Binding-site contacts:
Ligand atom CAY contacts residue ALA178 of chain 1.A at 3.4 Å (hydrophobic).
Ligand atom CAN contacts residue THR63 of chain 1.A at 3.6 Å.
Ligand atom CA contacts residue ARG176 of chain 1.A at 3.5 Å.
Ligand atom CAX contacts residue ALA178 of chain 1.A at 3.7 Å (hydrophobic).
Ligand atom CBE contacts residue ARG176 of chain 1.A at 3.7 Å.
Ligand atom CBF contacts residue ARG176 of chain 1.A at 3.5 Å.
Ligand atom CAP contacts residue GLY158 of chain 1.A at 3.2 Å.
Ligand atom CAI contacts residue HIS78 of chain 1.A at 3.8 Å.
Ligand atom NAF contacts residue SER180 of chain 1.A at 3.2 Å (h-bond).
Ligand atom C contacts residue ARG176 of chain 1.A at 3.6 Å.
Ligand atom OBS contacts residue SER160 of chain 1.A at 2.8 Å (h-bond).
Ligand atom CAJ contacts residue SER160 of chain 1.A at 2.9 Å.
Ligand atom OBW contacts residue ALA178 of chain 1.A at 3.6 Å.
Ligand atom CBE contacts residue HIS78 of chain 1.A at 3.4 Å.
Ligand atom OBR contacts residue SER160 of chain 1.A at 2.2 Å (h-bond).
Ligand atom CAI contacts residue SER160 of chain 1.A at 1.4 Å.
Ligand atom NAE contacts residue SER160 of chain 1.A at 3.0 Å (h-bond).
Ligand atom OBS contacts residue SER159 of chain 1.A at 3.2 Å (h-bond).
Ligand atom OBW contacts residue VAL179 of chain 1.A at 3.3 Å.
Ligand atom CAM contacts residue GLY158 of chain 1.A at 3.8 Å.
Ligand atom NAE contacts residue ARG176 of chain 1.A at 3.0 Å (salt-bridge).
Ligand atom CBL contacts residue ALA177 of chain 1.A at 3.8 Å (hydrophobic).
Ligand atom OBS contacts residue GLY158 of chain 1.A at 2.8 Å (h-bond).
Ligand atom NAC contacts residue ALA178 of chain 1.A at 2.9 Å (h-bond).
Ligand atom CBC contacts residue ALA178 of chain 1.A at 3.4 Å (hydrophobic).
Ligand atom OBT contacts residue ALA177 of chain 1.A at 3.3 Å.
Ligand atom OBW contacts residue SER180 of chain 1.A at 2.9 Å (h-bond).
Ligand atom CAH contacts residue SER160 of chain 1.A at 2.4 Å.
Ligand atom OBT contacts residue ALA178 of chain 1.A at 2.9 Å (h-bond).
Ligand atom CAO contacts residue GLN62 of chain 1.A at 3.8 Å.
Ligand atom CA contacts residue ALA177 of chain 1.A at 3.8 Å (hydrophobic).
Ligand atom CB contacts residue HIS78 of chain 1.A at 3.8 Å.
Ligand atom CAM contacts residue SER160 of chain 1.A at 2.4 Å.
Ligand atom OBR contacts residue HIS78 of chain 1.A at 2.6 Å (h-bond).
Ligand atom CBJ contacts residue ARG144 of chain 1.A at 3.7 Å.
Ligand atom CBM contacts residue ALA177 of chain 1.A at 3.6 Å (hydrophobic).
Ligand atom CAW contacts residue ALA178 of chain 1.A at 3.8 Å (hydrophobic).
Ligand atom O contacts residue LYS157 of chain 1.A at 3.5 Å (salt-bridge).
Ligand atom CBA contacts residue LYS157 of chain 1.A at 3.4 Å.
Ligand atom NAA contacts residue SER160 of chain 1.A at 3.5 Å (h-bond).

Sequence of chain 1.A:
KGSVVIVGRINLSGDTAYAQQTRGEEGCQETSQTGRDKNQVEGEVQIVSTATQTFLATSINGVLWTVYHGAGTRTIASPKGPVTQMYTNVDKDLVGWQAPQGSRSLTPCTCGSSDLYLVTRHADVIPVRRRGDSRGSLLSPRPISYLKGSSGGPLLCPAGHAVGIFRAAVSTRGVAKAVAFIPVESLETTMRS

This protein binds this small molecule.
Small molecule (SMILES): CCC[C@H](NC(=O)[C@@H]1[C@H]2CCC[C@H]2CN1C(=O)[C@@H](NC(=O)[C@@H](NC(=O)c1cnccn1)C1CCCCC1)C(C)(C)C)[C@@H](O)C(=O)NC1CC1